Sequence of chain 1.I:
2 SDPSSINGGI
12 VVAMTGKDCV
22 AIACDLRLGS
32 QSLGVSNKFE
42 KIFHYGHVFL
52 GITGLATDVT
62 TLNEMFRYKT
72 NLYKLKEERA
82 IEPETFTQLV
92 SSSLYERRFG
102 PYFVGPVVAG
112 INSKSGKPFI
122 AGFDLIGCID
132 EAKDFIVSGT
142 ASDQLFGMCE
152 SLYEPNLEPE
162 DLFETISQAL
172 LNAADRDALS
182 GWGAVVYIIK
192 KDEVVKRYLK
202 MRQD

Binding-site contacts:
Ligand atom O21 contacts residue GLY47 of chain 1.H at 3.1 Å (h-bond).
Ligand atom C11 contacts residue LYS33 of chain 1.H at 3.5 Å.
Ligand atom C11 contacts residue ARG19 of chain 1.H at 3.3 Å.
Ligand atom C4 contacts residue CYS31 of chain 1.H at 3.7 Å (hydrophobic).
Ligand atom C35 contacts residue THR48 of chain 1.H at 3.5 Å.
Ligand atom C12 contacts residue THR1 of chain 1.H at 2.5 Å.
Ligand atom C10 contacts residue THR1 of chain 1.H at 1.5 Å.
Ligand atom C7 contacts residue THR1 of chain 1.H at 2.7 Å.
Ligand atom O21 contacts residue THR1 of chain 1.H at 2.2 Å (h-bond).
Ligand atom N28 contacts residue ASP125 of chain 1.I at 3.3 Å (salt-bridge).
Ligand atom O37 contacts residue GLN22 of chain 1.H at 3.7 Å.
Ligand atom C27 contacts residue THR21 of chain 1.H at 3.4 Å.
Ligand atom C26 contacts residue THR21 of chain 1.H at 3.6 Å.
Ligand atom C11 contacts residue GLY168 of chain 1.H at 3.0 Å.
Ligand atom N22 contacts residue GLY47 of chain 1.H at 2.9 Å (h-bond).
Ligand atom O39 contacts residue ALA49 of chain 1.H at 3.1 Å (h-bond).
Ligand atom C1 contacts residue THR52 of chain 1.H at 3.7 Å.
Ligand atom O13 contacts residue THR1 of chain 1.H at 3.0 Å (h-bond).
Ligand atom C2 contacts residue THR52 of chain 1.H at 3.6 Å.
Ligand atom C7 contacts residue GLY47 of chain 1.H at 3.7 Å.
Ligand atom C12 contacts residue MES1 of chain 1.EA at 3.5 Å.
Ligand atom C8 contacts residue THR1 of chain 1.H at 2.4 Å.
Ligand atom O49 contacts residue SER20 of chain 1.H at 3.3 Å (h-bond).
Ligand atom N25 contacts residue THR21 of chain 1.H at 2.9 Å (h-bond).
Ligand atom O13 contacts residue GLY168 of chain 1.H at 3.6 Å (h-bond).
Ligand atom C23 contacts residue GLY47 of chain 1.H at 3.6 Å.
Ligand atom C1 contacts residue GLY45 of chain 1.H at 3.6 Å.
Ligand atom C24 contacts residue GLY47 of chain 1.H at 3.5 Å.
Ligand atom O13 contacts residue THR21 of chain 1.H at 3.2 Å (h-bond).
Ligand atom C11 contacts residue THR1 of chain 1.H at 2.5 Å.
Ligand atom C27 contacts residue GLN22 of chain 1.H at 3.7 Å.
Ligand atom C10 contacts residue GLY168 of chain 1.H at 3.6 Å.
Ligand atom O21 contacts residue MES1 of chain 1.EA at 2.6 Å (h-bond).
Ligand atom C3 contacts residue ALA49 of chain 1.H at 3.7 Å (hydrophobic).
Ligand atom C48 contacts residue GLY47 of chain 1.H at 3.5 Å.
Ligand atom C4 contacts residue ALA49 of chain 1.H at 3.6 Å (hydrophobic).
Ligand atom C9 contacts residue THR1 of chain 1.H at 1.4 Å.
Ligand atom O49 contacts residue THR21 of chain 1.H at 3.1 Å (h-bond).
Ligand atom N22 contacts residue THR1 of chain 1.H at 3.6 Å.
Ligand atom C36 contacts residue ILE127 of chain 1.I at 3.6 Å (hydrophobic).

The protein below binds the small molecule below.
Small molecule (SMILES): COc1ccc(C[C@H](NC(=O)[C@H](C)NC(=O)CN2CCOCC2)C(=O)N[C@@H](Cc2ccccc2)[C@@H](O)[C@H](C)CO)cc1

Sequence of chain 1.Z:
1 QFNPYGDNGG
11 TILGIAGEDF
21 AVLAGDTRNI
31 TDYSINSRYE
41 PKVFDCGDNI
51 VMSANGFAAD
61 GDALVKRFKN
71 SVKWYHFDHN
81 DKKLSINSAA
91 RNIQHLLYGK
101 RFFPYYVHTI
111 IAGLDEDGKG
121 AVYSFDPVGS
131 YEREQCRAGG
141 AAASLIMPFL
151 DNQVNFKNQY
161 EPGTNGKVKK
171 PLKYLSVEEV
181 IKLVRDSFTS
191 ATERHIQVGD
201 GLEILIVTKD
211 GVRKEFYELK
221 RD

Sequence of chain 1.H:
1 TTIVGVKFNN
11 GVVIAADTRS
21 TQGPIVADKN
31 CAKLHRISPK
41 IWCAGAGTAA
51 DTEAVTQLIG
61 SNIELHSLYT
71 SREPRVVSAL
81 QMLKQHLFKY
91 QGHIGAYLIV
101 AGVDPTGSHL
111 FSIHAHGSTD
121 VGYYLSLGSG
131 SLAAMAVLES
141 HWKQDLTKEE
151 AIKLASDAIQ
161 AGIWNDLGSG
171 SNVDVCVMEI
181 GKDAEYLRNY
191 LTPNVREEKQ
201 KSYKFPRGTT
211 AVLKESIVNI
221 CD